Binding-site contacts:
Ligand atom CBB contacts residue GLY100 of chain 1.C at 3.4 Å.
Ligand atom CCI contacts residue VAL88 of chain 1.C at 3.8 Å (hydrophobic).
Ligand atom CCK contacts residue MET70 of chain 1.C at 3.5 Å (hydrophobic).
Ligand atom CBA contacts residue TYR157 of chain 1.C at 3.6 Å (hydrophobic).
Ligand atom CAO contacts residue ALA55 of chain 1.C at 3.5 Å (hydrophobic).
Ligand atom OBL contacts residue TYR157 of chain 1.C at 3.5 Å.
Ligand atom CCE contacts residue MET70 of chain 1.C at 3.6 Å (hydrophobic).
Ligand atom OBM contacts residue TYR157 of chain 1.C at 3.7 Å.
Ligand atom CCF contacts residue MET70 of chain 1.C at 3.7 Å (hydrophobic).
Ligand atom CAJ contacts residue PHE59 of chain 1.C at 3.6 Å (hydrophobic).
Ligand atom OBM contacts residue PHE153 of chain 1.C at 3.2 Å.
Ligand atom CAZ contacts residue TYR157 of chain 1.C at 3.5 Å (hydrophobic).
Ligand atom CAI contacts residue PHE59 of chain 1.C at 3.7 Å (hydrophobic).
Ligand atom OBL contacts residue ALA55 of chain 1.C at 3.4 Å.
Ligand atom CAK contacts residue TYR58 of chain 1.C at 3.8 Å (hydrophobic).
Ligand atom CCK contacts residue ASP66 of chain 1.C at 3.6 Å.
Ligand atom CBT contacts residue ARG101 of chain 1.C at 3.6 Å.
Ligand atom CBE contacts residue TYR157 of chain 1.C at 3.6 Å (hydrophobic).
Ligand atom NBC contacts residue TYR157 of chain 1.C at 3.5 Å.
Ligand atom CBQ contacts residue TYR63 of chain 1.C at 3.8 Å (hydrophobic).
Ligand atom NAS contacts residue GLY100 of chain 1.C at 3.3 Å.
Ligand atom CAW contacts residue TYR157 of chain 1.C at 3.7 Å (hydrophobic).
Ligand atom CAY contacts residue TYR157 of chain 1.C at 3.7 Å (hydrophobic).
Ligand atom NAL contacts residue TYR58 of chain 1.C at 3.3 Å.
Ligand atom OAU contacts residue TRP99 of chain 1.C at 3.5 Å (h-bond).
Ligand atom CBB contacts residue TYR157 of chain 1.C at 3.7 Å (hydrophobic).
Ligand atom CBU contacts residue ARG101 of chain 1.C at 3.7 Å.
Ligand atom CAN contacts residue VAL103 of chain 1.C at 3.7 Å (hydrophobic).
Ligand atom OBM contacts residue TRP99 of chain 1.C at 3.3 Å (h-bond).
Ligand atom OBM contacts residue VAL103 of chain 1.C at 3.3 Å.
Ligand atom CCH contacts residue VAL88 of chain 1.C at 3.8 Å (hydrophobic).
Ligand atom CAN contacts residue PHE59 of chain 1.C at 3.8 Å (hydrophobic).
Ligand atom CCD contacts residue MET70 of chain 1.C at 3.8 Å (hydrophobic).
Ligand atom NAP contacts residue TYR58 of chain 1.C at 3.3 Å.
Ligand atom OAU contacts residue GLY100 of chain 1.C at 3.0 Å (h-bond).
Ligand atom NBD contacts residue TYR157 of chain 1.C at 3.5 Å.
Ligand atom SAT contacts residue GLY100 of chain 1.C at 3.7 Å.
Ligand atom CAB contacts residue ASN98 of chain 1.C at 3.7 Å.
Ligand atom CCG contacts residue ALA104 of chain 1.C at 3.6 Å (hydrophobic).
Ligand atom NAS contacts residue ASN98 of chain 1.C at 3.7 Å.

This small molecule binds to this protein.
Small molecule (SMILES): CC(C)c1ccccc1[C@@H]1CCCN1C1CC2(CCN(c3ccc(C(=O)NS(=O)(=O)c4ccc(NCC5CCC(C)(O)CC5)c([N+](=O)[O-])c4)c(Oc4cnc5[nH]ccc5c4)c3)CC2)C1

Sequence of chain 1.C:
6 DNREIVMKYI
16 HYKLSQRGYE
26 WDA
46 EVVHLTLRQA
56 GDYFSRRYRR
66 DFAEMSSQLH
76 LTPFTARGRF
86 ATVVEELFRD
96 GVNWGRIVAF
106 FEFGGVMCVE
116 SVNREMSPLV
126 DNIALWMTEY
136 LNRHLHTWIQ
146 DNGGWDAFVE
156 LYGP